A protein and the small-molecule ligand that binds it are described below.
Small molecule (SMILES): CC[C@H](NC(=O)[C@H](CCCN=C(N)N)NC(=O)[C@H](C)N)C(=O)N[C@@H](CCCN=C(N)N)C(=O)N[C@@H](CCCN=C(N)N)C(=O)N[C@@H](CCCN=C(N)N)C(=O)N[C@@H](CC1=NC=NC1)C(=O)N1CCC[C@H]1C(=O)N[C@@H](CO)C(=O)NCC=O

Binding-site contacts:
Ligand atom NH1 contacts residue GLU172 of chain 1.A at 3.0 Å (salt-bridge).
Ligand atom NH2 contacts residue PHE131 of chain 1.A at 2.9 Å (h-bond).
Ligand atom CG contacts residue VAL207 of chain 1.A at 3.6 Å (hydrophobic).
Ligand atom CG contacts residue GLU172 of chain 1.A at 3.5 Å.
Ligand atom CG contacts residue PHE131 of chain 1.A at 3.5 Å (hydrophobic).
Ligand atom NH1 contacts residue GLY239 of chain 1.A at 3.5 Å (h-bond).
Ligand atom OG contacts residue ASP168 of chain 1.A at 3.4 Å (salt-bridge).
Ligand atom NH1 contacts residue ASP171 of chain 1.A at 3.7 Å.
Ligand atom CB contacts residue THR205 of chain 1.A at 3.6 Å.
Ligand atom CZ contacts residue PHE131 of chain 1.A at 3.6 Å (hydrophobic).
Ligand atom CE1 contacts residue ILE241 of chain 1.A at 3.4 Å (hydrophobic).
Ligand atom CD contacts residue GLY239 of chain 1.A at 3.5 Å.
Ligand atom CB contacts residue ASP168 of chain 1.A at 3.2 Å.
Ligand atom ND1 contacts residue VAL207 of chain 1.A at 3.7 Å.
Ligand atom N contacts residue ASP203 of chain 1.A at 3.5 Å (salt-bridge).
Ligand atom CB contacts residue THR205 of chain 1.A at 3.5 Å.
Ligand atom NH1 contacts residue ASP240 of chain 1.A at 3.1 Å (salt-bridge).
Ligand atom CA contacts residue ASP240 of chain 1.A at 3.5 Å.
Ligand atom C contacts residue ASP203 of chain 1.A at 3.5 Å.
Ligand atom NH2 contacts residue ASP171 of chain 1.A at 2.9 Å (salt-bridge).
Ligand atom N contacts residue GLU172 of chain 1.A at 3.0 Å (salt-bridge).
Ligand atom N contacts residue PHE131 of chain 1.A at 3.5 Å.
Ligand atom CD contacts residue THR135 of chain 1.A at 3.5 Å.
Ligand atom O contacts residue PHE131 of chain 1.A at 3.4 Å.
Ligand atom CD contacts residue GLU172 of chain 1.A at 3.5 Å.
Ligand atom CZ contacts residue THR135 of chain 1.A at 3.7 Å.
Ligand atom O contacts residue GLU172 of chain 1.A at 3.2 Å (salt-bridge).
Ligand atom CD contacts residue ARG257 of chain 1.A at 3.6 Å.
Ligand atom NE2 contacts residue GLU244 of chain 1.A at 2.8 Å (salt-bridge).
Ligand atom NH2 contacts residue ASP132 of chain 1.A at 3.0 Å (salt-bridge).
Ligand atom NH1 contacts residue ASP235 of chain 1.A at 3.0 Å (salt-bridge).
Ligand atom NH2 contacts residue ILE134 of chain 1.A at 3.7 Å.
Ligand atom NH2 contacts residue ASP129 of chain 1.A at 3.0 Å (salt-bridge).
Ligand atom CB contacts residue ASP240 of chain 1.A at 3.6 Å.
Ligand atom O contacts residue LYS170 of chain 1.A at 2.6 Å (salt-bridge).
Ligand atom CA contacts residue GLY204 of chain 1.A at 3.6 Å.
Ligand atom NE contacts residue THR135 of chain 1.A at 2.7 Å (h-bond).
Ligand atom C contacts residue ASP203 of chain 1.A at 3.4 Å.
Ligand atom C contacts residue PHE131 of chain 1.A at 3.5 Å (hydrophobic).
Ligand atom CB contacts residue GLU172 of chain 1.A at 3.4 Å.

Sequence of chain 1.A:
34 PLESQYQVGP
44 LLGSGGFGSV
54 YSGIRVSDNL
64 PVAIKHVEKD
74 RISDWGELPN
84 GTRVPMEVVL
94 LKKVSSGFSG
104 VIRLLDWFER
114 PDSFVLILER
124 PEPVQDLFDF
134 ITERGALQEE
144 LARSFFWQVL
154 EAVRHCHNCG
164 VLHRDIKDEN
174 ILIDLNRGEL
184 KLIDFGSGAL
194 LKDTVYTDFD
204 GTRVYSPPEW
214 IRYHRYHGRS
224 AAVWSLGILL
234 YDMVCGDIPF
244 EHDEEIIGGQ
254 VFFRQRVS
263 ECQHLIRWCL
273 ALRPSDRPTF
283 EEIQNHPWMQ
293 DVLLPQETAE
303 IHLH